Binding-site contacts:
Ligand atom O4' contacts residue PRO631 of chain 3.E at 3.8 Å.
Ligand atom N1 contacts residue GLY639 of chain 3.E at 2.9 Å (h-bond).
Ligand atom N6 contacts residue VAL418 of chain 3.E at 3.6 Å.
Ligand atom C6 contacts residue GLY639 of chain 3.E at 3.7 Å.
Ligand atom N3 contacts residue PRO419 of chain 3.E at 4.3 Å.
Ligand atom C8 contacts residue HIS630 of chain 3.E at 3.4 Å.
Ligand atom C4 contacts residue PRO419 of chain 3.E at 4.2 Å (hydrophobic).
Ligand atom O2P contacts residue HIS628 of chain 3.E at 4.3 Å.
Ligand atom N6 contacts residue GLY639 of chain 3.E at 2.8 Å (h-bond).
Ligand atom C6 contacts residue VAL418 of chain 3.E at 3.8 Å (hydrophobic).
Ligand atom N6 contacts residue SER632 of chain 3.E at 3.9 Å.
Ligand atom C6 contacts residue PRO419 of chain 3.E at 4.4 Å (hydrophobic).
Ligand atom O5' contacts residue PHE629 of chain 3.E at 4.2 Å.
Ligand atom C6 contacts residue SER632 of chain 3.E at 4.3 Å.
Ligand atom N1 contacts residue PRO631 of chain 3.E at 4.2 Å.
Ligand atom C6 contacts residue PRO631 of chain 3.E at 4.0 Å (hydrophobic).
Ligand atom C5 contacts residue SER632 of chain 3.E at 4.3 Å.
Ligand atom C2' contacts residue PRO419 of chain 3.E at 4.0 Å (hydrophobic).
Ligand atom N6 contacts residue GLY637 of chain 3.E at 4.1 Å.
Ligand atom O4' contacts residue HIS630 of chain 3.E at 4.4 Å.
Ligand atom O5' contacts residue PRO631 of chain 3.E at 4.1 Å.
Ligand atom C5 contacts residue PRO419 of chain 3.E at 4.2 Å (hydrophobic).
Ligand atom N1 contacts residue VAL418 of chain 3.E at 3.8 Å.
Ligand atom N1 contacts residue ILE622 of chain 3.E at 4.4 Å.
Ligand atom N9 contacts residue PRO419 of chain 3.E at 4.2 Å.
Ligand atom O2P contacts residue PHE629 of chain 3.E at 4.0 Å.
Ligand atom C2 contacts residue GLY639 of chain 3.E at 3.7 Å.
Ligand atom N7 contacts residue ASP609 of chain 3.E at 4.5 Å.
Ligand atom N7 contacts residue PRO419 of chain 3.E at 4.4 Å.
Ligand atom N7 contacts residue SER632 of chain 3.E at 3.8 Å.
Ligand atom C8 contacts residue PRO419 of chain 3.E at 4.3 Å (hydrophobic).
Ligand atom N9 contacts residue HIS630 of chain 3.E at 4.2 Å.
Ligand atom C2 contacts residue PRO419 of chain 3.E at 4.4 Å (hydrophobic).
Ligand atom N6 contacts residue PRO631 of chain 3.E at 3.9 Å.
Ligand atom N6 contacts residue PRO633 of chain 3.E at 4.2 Å.
Ligand atom O2P contacts residue PRO631 of chain 3.E at 3.8 Å.
Ligand atom C5 contacts residue PRO631 of chain 3.E at 4.4 Å (hydrophobic).
Ligand atom N6 contacts residue PHE638 of chain 3.E at 3.8 Å.
Ligand atom N7 contacts residue HIS630 of chain 3.E at 4.1 Å.
Ligand atom C1' contacts residue HIS630 of chain 3.E at 4.0 Å.

This protein binds this small molecule.
Small molecule (SMILES): Nc1ncnc2c1ncn2[C@H]1C[C@H](O)[C@@H](COP(=O)(O)O)O1

Sequence of chain 3.E:
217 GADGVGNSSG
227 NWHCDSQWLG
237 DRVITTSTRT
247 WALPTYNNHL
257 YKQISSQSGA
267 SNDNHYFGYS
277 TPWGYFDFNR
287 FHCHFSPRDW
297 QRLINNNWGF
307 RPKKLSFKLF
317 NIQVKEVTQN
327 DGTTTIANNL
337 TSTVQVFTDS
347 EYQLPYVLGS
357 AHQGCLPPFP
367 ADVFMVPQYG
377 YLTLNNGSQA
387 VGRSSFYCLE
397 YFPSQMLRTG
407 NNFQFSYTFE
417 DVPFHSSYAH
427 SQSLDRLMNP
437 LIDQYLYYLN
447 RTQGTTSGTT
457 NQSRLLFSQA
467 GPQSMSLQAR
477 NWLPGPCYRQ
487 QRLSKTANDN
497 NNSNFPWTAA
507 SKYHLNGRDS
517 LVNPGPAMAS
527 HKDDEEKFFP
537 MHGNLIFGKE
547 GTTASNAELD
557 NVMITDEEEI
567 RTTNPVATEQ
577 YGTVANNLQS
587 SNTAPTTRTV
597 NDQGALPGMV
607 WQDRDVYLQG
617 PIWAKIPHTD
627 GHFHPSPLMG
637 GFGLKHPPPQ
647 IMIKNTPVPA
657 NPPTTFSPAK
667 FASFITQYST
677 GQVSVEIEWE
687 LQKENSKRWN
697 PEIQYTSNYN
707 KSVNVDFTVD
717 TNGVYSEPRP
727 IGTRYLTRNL